Sequence of chain 1.A:
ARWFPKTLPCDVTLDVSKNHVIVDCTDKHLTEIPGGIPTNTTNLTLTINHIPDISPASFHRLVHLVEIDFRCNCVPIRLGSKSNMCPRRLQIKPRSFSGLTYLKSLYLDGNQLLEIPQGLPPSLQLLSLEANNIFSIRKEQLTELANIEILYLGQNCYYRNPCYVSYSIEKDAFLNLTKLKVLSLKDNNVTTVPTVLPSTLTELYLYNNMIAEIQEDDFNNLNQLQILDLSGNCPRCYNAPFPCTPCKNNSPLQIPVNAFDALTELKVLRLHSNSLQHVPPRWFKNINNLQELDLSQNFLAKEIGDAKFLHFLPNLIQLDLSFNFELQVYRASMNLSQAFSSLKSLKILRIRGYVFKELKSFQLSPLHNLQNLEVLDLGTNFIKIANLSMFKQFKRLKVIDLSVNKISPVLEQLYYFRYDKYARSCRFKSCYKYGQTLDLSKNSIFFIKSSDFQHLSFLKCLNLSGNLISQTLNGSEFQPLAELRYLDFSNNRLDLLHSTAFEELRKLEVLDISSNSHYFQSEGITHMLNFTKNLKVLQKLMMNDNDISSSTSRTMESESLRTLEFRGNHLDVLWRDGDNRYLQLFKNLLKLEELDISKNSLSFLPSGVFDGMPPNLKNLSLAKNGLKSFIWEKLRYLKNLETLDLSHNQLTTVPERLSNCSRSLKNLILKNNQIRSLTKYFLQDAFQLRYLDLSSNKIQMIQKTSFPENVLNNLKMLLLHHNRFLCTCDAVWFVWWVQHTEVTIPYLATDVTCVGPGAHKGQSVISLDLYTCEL

This protein binds this small molecule.
Small molecule (SMILES): CC(=O)N[C@@H]1[C@@H](O)[C@H](O)[C@@H](CO)O[C@H]1O

Binding-site contacts:
Ligand atom C3 contacts residue MET566 of chain 1.A at 3.9 Å (hydrophobic).
Ligand atom O7 contacts residue LYS571 of chain 1.A at 4.3 Å.
Ligand atom O6 contacts residue SER591 of chain 1.A at 3.4 Å.
Ligand atom O5 contacts residue SER591 of chain 1.A at 3.2 Å.
Ligand atom C5 contacts residue ASN568 of chain 1.A at 3.5 Å.
Ligand atom C7 contacts residue ASN568 of chain 1.A at 3.3 Å.
Ligand atom C5 contacts residue SER591 of chain 1.A at 3.6 Å.
Ligand atom C4 contacts residue MET566 of chain 1.A at 3.9 Å (hydrophobic).
Ligand atom N2 contacts residue SER537 of chain 1.A at 3.6 Å.
Ligand atom C6 contacts residue SER591 of chain 1.A at 3.9 Å.
Ligand atom O5 contacts residue ASN568 of chain 1.A at 2.2 Å (h-bond).
Ligand atom O7 contacts residue ASN568 of chain 1.A at 3.0 Å (h-bond).
Ligand atom O6 contacts residue ARG592 of chain 1.A at 3.4 Å (salt-bridge).
Ligand atom N2 contacts residue ASN568 of chain 1.A at 3.1 Å (h-bond).
Ligand atom C4 contacts residue ASN568 of chain 1.A at 4.2 Å.
Ligand atom O6 contacts residue THR590 of chain 1.A at 4.4 Å.
Ligand atom C7 contacts residue SER537 of chain 1.A at 3.7 Å.
Ligand atom O5 contacts residue MET566 of chain 1.A at 3.6 Å.
Ligand atom O4 contacts residue MET566 of chain 1.A at 3.7 Å.
Ligand atom C1 contacts residue SER591 of chain 1.A at 3.7 Å.
Ligand atom C2 contacts residue MET566 of chain 1.A at 4.1 Å (hydrophobic).
Ligand atom C1 contacts residue ASN568 of chain 1.A at 1.4 Å.
Ligand atom C2 contacts residue ASN568 of chain 1.A at 2.6 Å.
Ligand atom C1 contacts residue MET566 of chain 1.A at 3.2 Å (hydrophobic).
Ligand atom C8 contacts residue SER537 of chain 1.A at 2.9 Å.
Ligand atom C6 contacts residue THR590 of chain 1.A at 4.4 Å.
Ligand atom C5 contacts residue MET566 of chain 1.A at 3.5 Å (hydrophobic).
Ligand atom C3 contacts residue ASN568 of chain 1.A at 3.9 Å.